Sequence of chain 1.C:
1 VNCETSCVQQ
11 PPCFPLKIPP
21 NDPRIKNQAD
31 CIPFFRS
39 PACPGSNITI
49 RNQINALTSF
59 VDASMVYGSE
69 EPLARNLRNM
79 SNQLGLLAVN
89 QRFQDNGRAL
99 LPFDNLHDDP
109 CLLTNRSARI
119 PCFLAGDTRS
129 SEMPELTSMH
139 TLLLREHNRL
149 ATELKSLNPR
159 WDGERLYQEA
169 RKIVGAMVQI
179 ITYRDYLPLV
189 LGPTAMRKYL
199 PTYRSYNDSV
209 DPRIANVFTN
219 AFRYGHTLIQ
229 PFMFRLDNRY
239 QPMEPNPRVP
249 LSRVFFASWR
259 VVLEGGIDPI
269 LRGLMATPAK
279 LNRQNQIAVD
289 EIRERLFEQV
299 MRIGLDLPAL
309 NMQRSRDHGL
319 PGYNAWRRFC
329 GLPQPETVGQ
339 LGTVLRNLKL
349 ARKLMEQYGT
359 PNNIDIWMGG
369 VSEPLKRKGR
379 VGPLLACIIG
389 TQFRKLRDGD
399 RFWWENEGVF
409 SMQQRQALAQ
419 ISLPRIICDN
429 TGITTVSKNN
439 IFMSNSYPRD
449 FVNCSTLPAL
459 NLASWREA

Binding-site contacts:
Ligand atom C6 contacts residue VAL208 of chain 1.C at 4.3 Å (hydrophobic).
Ligand atom C4 contacts residue ARG392 of chain 1.C at 4.3 Å.
Ligand atom N2 contacts residue ASN205 of chain 1.C at 3.1 Å (h-bond).
Ligand atom C6 contacts residue VAL208 of chain 1.C at 4.0 Å (hydrophobic).
Ligand atom O5 contacts residue ASN205 of chain 1.C at 2.3 Å (h-bond).
Ligand atom O7 contacts residue ASN205 of chain 1.C at 3.5 Å (h-bond).
Ligand atom C6 contacts residue LYS393 of chain 1.C at 4.0 Å.
Ligand atom C1 contacts residue VAL208 of chain 1.C at 4.4 Å (hydrophobic).
Ligand atom C5 contacts residue SER207 of chain 1.C at 4.0 Å.
Ligand atom O6 contacts residue VAL208 of chain 1.C at 4.2 Å.
Ligand atom C7 contacts residue ASN205 of chain 1.C at 3.5 Å.
Ligand atom C3 contacts residue ASN205 of chain 1.C at 3.9 Å.
Ligand atom C5 contacts residue VAL208 of chain 1.C at 3.9 Å (hydrophobic).
Ligand atom C2 contacts residue ASN205 of chain 1.C at 2.6 Å.
Ligand atom O5 contacts residue VAL208 of chain 1.C at 3.6 Å.
Ligand atom C1 contacts residue SER207 of chain 1.C at 4.4 Å.
Ligand atom C5 contacts residue ASN205 of chain 1.C at 3.6 Å.
Ligand atom O5 contacts residue SER207 of chain 1.C at 4.3 Å.
Ligand atom C1 contacts residue ASN205 of chain 1.C at 1.4 Å.
Ligand atom O4 contacts residue ARG392 of chain 1.C at 4.0 Å.
Ligand atom C8 contacts residue SER207 of chain 1.C at 3.6 Å.
Ligand atom O5 contacts residue VAL208 of chain 1.C at 4.1 Å.
Ligand atom C6 contacts residue ARG392 of chain 1.C at 3.8 Å.
Ligand atom C4 contacts residue ASN205 of chain 1.C at 4.3 Å.
Ligand atom C6 contacts residue ASP396 of chain 1.C at 4.5 Å.
Ligand atom C6 contacts residue SER207 of chain 1.C at 3.9 Å.

The protein below binds the small molecule below.
Small molecule (SMILES): CC(=O)N[C@H]1[C@H](O[C@H]2[C@H](O)[C@@H](NC(C)=O)CO[C@@H]2CO[C@@H]2O[C@@H](C)[C@@H](O)[C@@H](O)[C@@H]2O)O[C@H](CO)[C@@H](O[C@@H]2O[C@H](CO)[C@@H](O)[C@H](O)[C@@H]2O)[C@@H]1O